Binding-site contacts:
Ligand atom C7 contacts residue ASN276 of chain 1.A at 4.2 Å.
Ligand atom C4 contacts residue ASN278 of chain 1.A at 4.2 Å.
Ligand atom C5 contacts residue ASN278 of chain 1.A at 3.7 Å.
Ligand atom C1 contacts residue ASN278 of chain 1.A at 1.4 Å.
Ligand atom C7 contacts residue ASN278 of chain 1.A at 3.4 Å.
Ligand atom C3 contacts residue ASN278 of chain 1.A at 3.8 Å.
Ligand atom C8 contacts residue GLU277 of chain 1.A at 3.6 Å.
Ligand atom C5 contacts residue LYS554 of chain 1.C at 4.0 Å.
Ligand atom O7 contacts residue ASN278 of chain 1.A at 3.6 Å (h-bond).
Ligand atom O5 contacts residue LYS554 of chain 1.C at 3.5 Å (salt-bridge).
Ligand atom N2 contacts residue ASN278 of chain 1.A at 2.9 Å (h-bond).
Ligand atom C6 contacts residue LYS554 of chain 1.C at 3.3 Å.
Ligand atom C8 contacts residue ASN278 of chain 1.A at 4.5 Å.
Ligand atom O5 contacts residue ASN278 of chain 1.A at 2.4 Å (h-bond).
Ligand atom O6 contacts residue LYS554 of chain 1.C at 4.3 Å.
Ligand atom C8 contacts residue ASN276 of chain 1.A at 3.6 Å.
Ligand atom C7 contacts residue GLU277 of chain 1.A at 3.8 Å.
Ligand atom C2 contacts residue GLU277 of chain 1.A at 4.0 Å.
Ligand atom C2 contacts residue ASN278 of chain 1.A at 2.5 Å.
Ligand atom C1 contacts residue GLU277 of chain 1.A at 4.0 Å.
Ligand atom N2 contacts residue GLU277 of chain 1.A at 3.1 Å (salt-bridge).

Sequence of chain 1.C:
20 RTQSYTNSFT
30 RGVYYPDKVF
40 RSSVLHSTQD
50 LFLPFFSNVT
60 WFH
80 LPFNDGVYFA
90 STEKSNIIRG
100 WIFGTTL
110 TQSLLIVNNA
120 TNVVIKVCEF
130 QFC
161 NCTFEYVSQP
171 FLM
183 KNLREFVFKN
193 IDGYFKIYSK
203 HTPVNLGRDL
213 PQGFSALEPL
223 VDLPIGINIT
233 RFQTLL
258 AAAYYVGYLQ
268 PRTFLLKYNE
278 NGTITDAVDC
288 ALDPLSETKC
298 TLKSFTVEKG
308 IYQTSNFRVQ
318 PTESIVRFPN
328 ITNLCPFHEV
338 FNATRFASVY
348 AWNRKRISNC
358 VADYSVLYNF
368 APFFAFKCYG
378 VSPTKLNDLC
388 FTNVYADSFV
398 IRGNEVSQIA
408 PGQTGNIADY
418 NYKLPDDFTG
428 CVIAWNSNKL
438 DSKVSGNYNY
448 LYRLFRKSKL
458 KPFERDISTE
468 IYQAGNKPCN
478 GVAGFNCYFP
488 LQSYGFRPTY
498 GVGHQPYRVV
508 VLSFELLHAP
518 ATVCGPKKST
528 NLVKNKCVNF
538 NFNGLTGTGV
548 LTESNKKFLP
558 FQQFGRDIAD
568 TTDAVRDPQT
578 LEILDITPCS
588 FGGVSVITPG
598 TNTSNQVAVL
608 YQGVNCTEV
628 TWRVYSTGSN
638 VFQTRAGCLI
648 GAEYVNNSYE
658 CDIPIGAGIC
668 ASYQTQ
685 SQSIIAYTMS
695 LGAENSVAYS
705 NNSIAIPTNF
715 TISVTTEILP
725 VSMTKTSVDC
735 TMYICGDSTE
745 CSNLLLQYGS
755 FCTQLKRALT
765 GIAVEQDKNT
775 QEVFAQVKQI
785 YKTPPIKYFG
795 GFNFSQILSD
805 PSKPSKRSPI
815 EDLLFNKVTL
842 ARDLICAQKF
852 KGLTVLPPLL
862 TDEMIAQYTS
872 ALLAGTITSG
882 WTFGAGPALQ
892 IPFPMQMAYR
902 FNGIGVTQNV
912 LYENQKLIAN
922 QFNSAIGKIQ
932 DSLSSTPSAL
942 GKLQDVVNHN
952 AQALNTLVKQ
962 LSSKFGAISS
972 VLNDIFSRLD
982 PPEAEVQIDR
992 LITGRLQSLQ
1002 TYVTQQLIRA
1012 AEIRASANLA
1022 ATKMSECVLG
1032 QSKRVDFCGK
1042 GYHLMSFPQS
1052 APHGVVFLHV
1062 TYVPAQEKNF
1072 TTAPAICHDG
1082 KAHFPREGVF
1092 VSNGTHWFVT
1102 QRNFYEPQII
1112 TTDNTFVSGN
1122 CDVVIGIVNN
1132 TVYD

This small molecule binds to this protein.
Small molecule (SMILES): CC(=O)N[C@@H]1[C@@H](O)[C@H](O)[C@@H](CO)O[C@H]1O

Sequence of chain 1.A:
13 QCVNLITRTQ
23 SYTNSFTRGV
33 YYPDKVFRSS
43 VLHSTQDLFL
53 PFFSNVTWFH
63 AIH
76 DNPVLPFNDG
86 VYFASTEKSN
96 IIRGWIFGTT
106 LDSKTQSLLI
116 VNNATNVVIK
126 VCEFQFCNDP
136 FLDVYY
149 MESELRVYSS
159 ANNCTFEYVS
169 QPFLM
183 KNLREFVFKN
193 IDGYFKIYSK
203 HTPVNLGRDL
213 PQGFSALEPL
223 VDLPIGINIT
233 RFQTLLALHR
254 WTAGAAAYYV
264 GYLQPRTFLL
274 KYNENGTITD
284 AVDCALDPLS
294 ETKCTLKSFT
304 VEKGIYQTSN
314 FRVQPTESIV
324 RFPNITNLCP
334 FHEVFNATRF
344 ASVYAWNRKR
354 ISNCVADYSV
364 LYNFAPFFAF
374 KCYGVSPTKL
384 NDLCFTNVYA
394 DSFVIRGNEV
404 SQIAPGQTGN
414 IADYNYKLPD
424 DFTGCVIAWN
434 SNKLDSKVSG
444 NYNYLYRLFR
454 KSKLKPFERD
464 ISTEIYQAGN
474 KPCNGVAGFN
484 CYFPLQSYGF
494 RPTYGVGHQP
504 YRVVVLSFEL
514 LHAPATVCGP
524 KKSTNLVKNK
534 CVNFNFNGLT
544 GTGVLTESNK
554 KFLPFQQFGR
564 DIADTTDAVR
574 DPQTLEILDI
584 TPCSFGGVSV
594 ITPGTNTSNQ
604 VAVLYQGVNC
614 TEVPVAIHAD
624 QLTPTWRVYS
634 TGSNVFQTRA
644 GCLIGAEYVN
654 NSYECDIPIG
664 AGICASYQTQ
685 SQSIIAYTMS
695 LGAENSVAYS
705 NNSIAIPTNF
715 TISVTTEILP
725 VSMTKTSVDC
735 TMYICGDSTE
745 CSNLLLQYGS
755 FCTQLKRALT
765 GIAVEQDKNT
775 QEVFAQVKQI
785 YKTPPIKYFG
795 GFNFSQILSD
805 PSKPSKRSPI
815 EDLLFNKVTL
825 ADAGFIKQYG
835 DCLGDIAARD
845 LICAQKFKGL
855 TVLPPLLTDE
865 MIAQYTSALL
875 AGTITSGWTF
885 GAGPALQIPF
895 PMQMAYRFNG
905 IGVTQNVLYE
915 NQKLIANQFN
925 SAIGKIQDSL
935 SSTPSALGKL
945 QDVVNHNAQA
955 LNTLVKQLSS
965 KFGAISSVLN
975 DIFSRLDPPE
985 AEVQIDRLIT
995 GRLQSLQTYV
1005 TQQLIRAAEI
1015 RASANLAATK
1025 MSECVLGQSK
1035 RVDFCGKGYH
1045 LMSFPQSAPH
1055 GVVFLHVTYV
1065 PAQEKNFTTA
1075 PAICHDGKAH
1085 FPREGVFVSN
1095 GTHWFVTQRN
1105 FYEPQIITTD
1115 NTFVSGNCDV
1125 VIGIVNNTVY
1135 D